Binding-site contacts:
Ligand atom C4 contacts residue ASN506 of chain 1.A at 4.3 Å.
Ligand atom O5 contacts residue ASN506 of chain 1.A at 2.4 Å (h-bond).
Ligand atom C2 contacts residue ASN506 of chain 1.A at 2.5 Å.
Ligand atom C1 contacts residue ASN506 of chain 1.A at 1.4 Å.
Ligand atom C5 contacts residue ASN506 of chain 1.A at 3.7 Å.
Ligand atom N2 contacts residue ASN506 of chain 1.A at 2.9 Å (h-bond).
Ligand atom C3 contacts residue ASN506 of chain 1.A at 3.8 Å.
Ligand atom C6 contacts residue THR505 of chain 1.A at 3.8 Å.
Ligand atom C7 contacts residue ASN506 of chain 1.A at 4.0 Å.

Sequence of chain 1.A:
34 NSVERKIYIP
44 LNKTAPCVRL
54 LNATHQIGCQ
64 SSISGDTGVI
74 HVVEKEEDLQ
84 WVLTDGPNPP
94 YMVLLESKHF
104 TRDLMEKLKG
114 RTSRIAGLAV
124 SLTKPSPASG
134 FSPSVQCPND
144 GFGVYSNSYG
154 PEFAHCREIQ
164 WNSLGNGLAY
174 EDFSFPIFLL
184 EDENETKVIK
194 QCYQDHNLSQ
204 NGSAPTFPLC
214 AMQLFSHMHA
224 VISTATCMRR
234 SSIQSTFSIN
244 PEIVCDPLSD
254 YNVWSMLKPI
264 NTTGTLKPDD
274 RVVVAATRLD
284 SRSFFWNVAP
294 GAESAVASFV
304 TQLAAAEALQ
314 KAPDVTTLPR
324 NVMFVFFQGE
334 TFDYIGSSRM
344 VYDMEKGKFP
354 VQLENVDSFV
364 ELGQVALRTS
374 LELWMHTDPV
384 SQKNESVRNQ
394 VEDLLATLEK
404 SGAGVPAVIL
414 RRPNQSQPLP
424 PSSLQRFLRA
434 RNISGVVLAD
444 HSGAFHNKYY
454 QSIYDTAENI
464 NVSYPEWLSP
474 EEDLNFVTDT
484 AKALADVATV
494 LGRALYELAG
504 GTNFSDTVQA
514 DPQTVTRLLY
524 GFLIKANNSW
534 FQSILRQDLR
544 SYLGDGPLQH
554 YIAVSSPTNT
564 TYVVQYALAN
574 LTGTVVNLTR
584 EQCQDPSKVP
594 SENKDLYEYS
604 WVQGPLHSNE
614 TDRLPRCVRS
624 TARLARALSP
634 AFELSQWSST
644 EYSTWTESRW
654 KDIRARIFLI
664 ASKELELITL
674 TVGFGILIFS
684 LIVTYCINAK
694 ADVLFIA

This small molecule binds to this protein.
Small molecule (SMILES): CC(=O)N[C@@H]1[C@@H](O)[C@H](O)[C@@H](CO)O[C@H]1O